The small molecule below binds the protein below.
Small molecule (SMILES): N[C@@H](CCCC[NH3+])C(=O)O

Binding-site contacts:
Ligand atom CG contacts residue ZDC1 of chain 1.T at 3.6 Å.
Ligand atom CG contacts residue SER24 of chain 1.B at 3.5 Å.
Ligand atom CB contacts residue ZDC1 of chain 1.T at 3.5 Å.
Ligand atom CD contacts residue SER24 of chain 1.B at 4.0 Å.
Ligand atom C contacts residue ZDC1 of chain 1.T at 3.6 Å.
Ligand atom CA contacts residue ZDC1 of chain 1.T at 2.5 Å.
Ligand atom N contacts residue ZDC1 of chain 1.T at 1.4 Å.
Ligand atom NZ contacts residue ZDC1 of chain 1.T at 3.5 Å.

Sequence of chain 1.B:
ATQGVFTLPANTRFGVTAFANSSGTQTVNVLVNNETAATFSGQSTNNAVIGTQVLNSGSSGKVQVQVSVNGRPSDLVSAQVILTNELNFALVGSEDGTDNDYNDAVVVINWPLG